A protein and the small-molecule ligand that binds it are described below.
Small molecule (SMILES): C[C@@H]1CNc2nc(N)[nH]c(=O)c2N1

Binding-site contacts:
Ligand atom O12 contacts residue MET140 of chain 1.B at 3.7 Å.
Ligand atom N13 contacts residue ASP141 of chain 1.B at 2.9 Å (salt-bridge).
Ligand atom C1 contacts residue MET140 of chain 1.B at 3.5 Å (hydrophobic).
Ligand atom C5 contacts residue SER91 of chain 1.B at 3.9 Å.
Ligand atom N2 contacts residue MET140 of chain 1.B at 3.7 Å.
Ligand atom C8 contacts residue ASN107 of chain 1.B at 3.1 Å.
Ligand atom N10 contacts residue SER91 of chain 1.B at 2.8 Å (h-bond).
Ligand atom N10 contacts residue LEU92 of chain 1.B at 3.9 Å.
Ligand atom C3 contacts residue ASP141 of chain 1.B at 3.5 Å.
Ligand atom C11 contacts residue ASN107 of chain 1.B at 3.3 Å.
Ligand atom N13 contacts residue LEU98 of chain 1.B at 3.7 Å.
Ligand atom C3 contacts residue ILE93 of chain 1.B at 3.8 Å (hydrophobic).
Ligand atom N2 contacts residue ASN143 of chain 1.B at 3.0 Å (h-bond).
Ligand atom C1 contacts residue ASN143 of chain 1.B at 3.4 Å.
Ligand atom N4 contacts residue MET140 of chain 1.B at 3.8 Å.
Ligand atom N7 contacts residue ASN107 of chain 1.B at 3.6 Å.
Ligand atom C1 contacts residue PHE144 of chain 1.B at 3.8 Å (hydrophobic).
Ligand atom C5 contacts residue PHE144 of chain 1.B at 3.8 Å (hydrophobic).
Ligand atom N13 contacts residue GLU142 of chain 1.B at 3.8 Å.
Ligand atom C5 contacts residue ILE93 of chain 1.B at 3.9 Å (hydrophobic).
Ligand atom N4 contacts residue ILE93 of chain 1.B at 3.0 Å (h-bond).
Ligand atom O12 contacts residue ASP145 of chain 1.B at 3.1 Å (salt-bridge).
Ligand atom O12 contacts residue ASN143 of chain 1.B at 3.2 Å (h-bond).
Ligand atom N4 contacts residue LEU92 of chain 1.B at 3.8 Å.
Ligand atom N7 contacts residue PHE144 of chain 1.B at 3.6 Å.
Ligand atom N10 contacts residue ILE93 of chain 1.B at 3.8 Å.
Ligand atom C9 contacts residue PHE144 of chain 1.B at 3.8 Å (hydrophobic).
Ligand atom C5 contacts residue MET140 of chain 1.B at 3.6 Å (hydrophobic).
Ligand atom C9 contacts residue SER91 of chain 1.B at 3.3 Å.
Ligand atom N2 contacts residue ASP141 of chain 1.B at 3.1 Å (salt-bridge).
Ligand atom C9 contacts residue SER86 of chain 1.B at 3.8 Å.
Ligand atom O12 contacts residue HIS138 of chain 1.B at 3.3 Å.
Ligand atom O12 contacts residue PHE144 of chain 1.B at 3.6 Å.
Ligand atom C3 contacts residue LEU92 of chain 1.B at 3.6 Å (hydrophobic).
Ligand atom N13 contacts residue LEU92 of chain 1.B at 3.6 Å.
Ligand atom C6 contacts residue MET140 of chain 1.B at 3.6 Å (hydrophobic).
Ligand atom N10 contacts residue PHE144 of chain 1.B at 3.6 Å.
Ligand atom N13 contacts residue ILE93 of chain 1.B at 2.8 Å (h-bond).
Ligand atom C9 contacts residue TYR89 of chain 1.B at 3.8 Å (hydrophobic).
Ligand atom C6 contacts residue PHE144 of chain 1.B at 3.7 Å (hydrophobic).

Sequence of chain 1.B:
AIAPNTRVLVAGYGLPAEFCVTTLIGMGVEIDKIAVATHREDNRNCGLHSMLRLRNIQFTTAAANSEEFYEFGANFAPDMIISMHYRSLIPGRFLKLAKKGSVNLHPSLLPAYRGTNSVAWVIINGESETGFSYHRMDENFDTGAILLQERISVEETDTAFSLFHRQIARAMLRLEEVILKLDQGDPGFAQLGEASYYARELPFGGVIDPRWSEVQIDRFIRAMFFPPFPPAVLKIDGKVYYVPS